Sequence of chain 1.J:
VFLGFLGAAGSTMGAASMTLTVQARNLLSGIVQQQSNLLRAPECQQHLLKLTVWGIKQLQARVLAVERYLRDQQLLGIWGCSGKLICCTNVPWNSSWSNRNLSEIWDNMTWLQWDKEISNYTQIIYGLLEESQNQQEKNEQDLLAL

A small-molecule ligand and the protein it binds are described below.
Small molecule (SMILES): CC(=O)N[C@H]1CO[C@H](CO[C@@H]2O[C@@H](C)[C@@H](O)[C@@H](O)[C@@H]2O)[C@@H](O)[C@@H]1O

Binding-site contacts:
Ligand atom C5 contacts residue ASN100 of chain 1.J at 4.1 Å.
Ligand atom C6 contacts residue TRP103 of chain 1.J at 4.2 Å (hydrophobic).
Ligand atom C4 contacts residue ASN100 of chain 1.J at 4.4 Å.
Ligand atom O7 contacts residue LEU134 of chain 1.J at 3.6 Å.
Ligand atom C5 contacts residue SER102 of chain 1.J at 4.4 Å.
Ligand atom C6 contacts residue TYR127 of chain 1.J at 3.9 Å (hydrophobic).
Ligand atom C6 contacts residue ASN100 of chain 1.J at 4.1 Å.
Ligand atom C1 contacts residue ASN100 of chain 1.J at 1.5 Å.
Ligand atom O5 contacts residue ASN100 of chain 1.J at 2.5 Å (h-bond).
Ligand atom O7 contacts residue ASN100 of chain 1.J at 3.9 Å.
Ligand atom C5 contacts residue ASN100 of chain 1.J at 3.9 Å.
Ligand atom C8 contacts residue LEU134 of chain 1.J at 4.2 Å (hydrophobic).
Ligand atom C8 contacts residue PRO98 of chain 1.J at 3.9 Å (hydrophobic).
Ligand atom C7 contacts residue LEU134 of chain 1.J at 4.4 Å (hydrophobic).
Ligand atom C4 contacts residue ILE130 of chain 1.J at 4.5 Å (hydrophobic).
Ligand atom C6 contacts residue SER102 of chain 1.J at 3.6 Å.
Ligand atom C3 contacts residue ASN100 of chain 1.J at 3.9 Å.
Ligand atom N2 contacts residue ASN100 of chain 1.J at 2.8 Å (h-bond).
Ligand atom O6 contacts residue ASN100 of chain 1.J at 4.5 Å.
Ligand atom O7 contacts residue TRP103 of chain 1.J at 3.9 Å.
Ligand atom C2 contacts residue ASN100 of chain 1.J at 2.5 Å.
Ligand atom C7 contacts residue ASN100 of chain 1.J at 3.5 Å.